Sequence of chain 1.A:
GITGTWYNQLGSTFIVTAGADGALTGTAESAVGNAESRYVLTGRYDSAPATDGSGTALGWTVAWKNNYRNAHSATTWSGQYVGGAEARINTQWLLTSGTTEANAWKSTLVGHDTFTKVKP

Binding-site contacts:
Ligand atom N1 contacts residue ASP116 of chain 1.A at 3.0 Å (salt-bridge).
Ligand atom S1 contacts residue TRP67 of chain 1.A at 3.9 Å.
Ligand atom N3 contacts residue ASP116 of chain 1.A at 3.9 Å.
Ligand atom C9 contacts residue ASN37 of chain 1.A at 4.1 Å.
Ligand atom C5 contacts residue ASP116 of chain 1.A at 4.1 Å.
Ligand atom N3 contacts residue SER15 of chain 1.A at 3.1 Å (h-bond).
Ligand atom C11 contacts residue ASN37 of chain 1.A at 3.5 Å.
Ligand atom C6 contacts residue TRP96 of chain 1.A at 3.5 Å (hydrophobic).
Ligand atom C3 contacts residue ASP116 of chain 1.A at 3.8 Å.
Ligand atom C7 contacts residue SER33 of chain 1.A at 3.5 Å.
Ligand atom O12 contacts residue SER76 of chain 1.A at 3.1 Å (h-bond).
Ligand atom C2 contacts residue TRP108 of chain 1.D at 3.5 Å (hydrophobic).
Ligand atom C4 contacts residue VAL35 of chain 1.A at 3.8 Å (hydrophobic).
Ligand atom N1 contacts residue ASN11 of chain 1.A at 3.8 Å.
Ligand atom C9 contacts residue VAL35 of chain 1.A at 3.8 Å (hydrophobic).
Ligand atom N3 contacts residue ASN11 of chain 1.A at 2.8 Å (h-bond).
Ligand atom N3 contacts residue PHE17 of chain 1.A at 4.0 Å.
Ligand atom C10 contacts residue TRP67 of chain 1.A at 3.4 Å (hydrophobic).
Ligand atom C4 contacts residue TRP108 of chain 1.D at 3.7 Å (hydrophobic).
Ligand atom S1 contacts residue THR78 of chain 1.A at 3.3 Å (h-bond).
Ligand atom N1 contacts residue TRP80 of chain 1.A at 4.0 Å.
Ligand atom N3 contacts residue SER33 of chain 1.A at 3.8 Å.
Ligand atom N2 contacts residue VAL35 of chain 1.A at 3.8 Å.
Ligand atom N2 contacts residue SER33 of chain 1.A at 3.0 Å (h-bond).
Ligand atom C8 contacts residue TRP67 of chain 1.A at 3.9 Å (hydrophobic).
Ligand atom C10 contacts residue ASN37 of chain 1.A at 3.5 Å.
Ligand atom C3 contacts residue ASN11 of chain 1.A at 3.5 Å.
Ligand atom S1 contacts residue TRP80 of chain 1.A at 4.0 Å.
Ligand atom C3 contacts residue SER33 of chain 1.A at 3.8 Å.
Ligand atom O12 contacts residue ALA74 of chain 1.A at 3.8 Å.
Ligand atom O11 contacts residue GLY36 of chain 1.A at 3.2 Å.
Ligand atom C7 contacts residue VAL35 of chain 1.A at 3.6 Å (hydrophobic).
Ligand atom C11 contacts residue SER76 of chain 1.A at 4.0 Å.
Ligand atom C7 contacts residue TRP67 of chain 1.A at 4.1 Å (hydrophobic).
Ligand atom C4 contacts residue SER33 of chain 1.A at 4.0 Å.
Ligand atom C9 contacts residue ALA38 of chain 1.A at 4.0 Å (hydrophobic).
Ligand atom C5 contacts residue TRP96 of chain 1.A at 3.9 Å (hydrophobic).
Ligand atom C3 contacts residue SER15 of chain 1.A at 4.1 Å.
Ligand atom C9 contacts residue TRP67 of chain 1.A at 3.7 Å (hydrophobic).
Ligand atom O11 contacts residue ASN37 of chain 1.A at 2.7 Å (h-bond).

Sequence of chain 1.D:
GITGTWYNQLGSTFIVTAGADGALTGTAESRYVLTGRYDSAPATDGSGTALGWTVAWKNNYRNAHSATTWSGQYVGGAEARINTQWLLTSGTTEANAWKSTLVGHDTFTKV

This protein binds this small molecule.
Small molecule (SMILES): N=C1N[C@H]2[C@H](CS[C@H]2CCCCC(=O)O)N1